Binding-site contacts:
Ligand atom C13 contacts residue PHE105 of chain 1.B at 4.0 Å (hydrophobic).
Ligand atom C13 contacts residue TRP34 of chain 1.B at 3.6 Å (hydrophobic).
Ligand atom C19 contacts residue TRP34 of chain 1.B at 3.7 Å (hydrophobic).
Ligand atom C8 contacts residue LEU36 of chain 1.B at 3.7 Å (hydrophobic).
Ligand atom C17 contacts residue TRP31 of chain 1.B at 3.0 Å (hydrophobic).
Ligand atom C2 contacts residue PHE15 of chain 1.B at 3.4 Å (hydrophobic).
Ligand atom C4 contacts residue PHE116 of chain 1.B at 3.6 Å (hydrophobic).
Ligand atom C19 contacts residue GLN19 of chain 1.B at 3.8 Å.
Ligand atom O18 contacts residue GLN19 of chain 1.B at 3.2 Å (h-bond).
Ligand atom C3 contacts residue TRP50 of chain 1.B at 3.5 Å (hydrophobic).
Ligand atom C23 contacts residue ARG16 of chain 1.B at 3.6 Å.
Ligand atom C11 contacts residue TYR45 of chain 1.B at 3.4 Å (hydrophobic).
Ligand atom C14 contacts residue PHE105 of chain 1.B at 3.6 Å (hydrophobic).
Ligand atom C14 contacts residue TRP34 of chain 1.B at 4.0 Å (hydrophobic).
Ligand atom O21 contacts residue GLN19 of chain 1.B at 3.2 Å (h-bond).
Ligand atom C8 contacts residue THR101 of chain 1.B at 3.5 Å.
Ligand atom C23 contacts residue GLN19 of chain 1.B at 3.7 Å.
Ligand atom C17 contacts residue GLN19 of chain 1.B at 3.7 Å.
Ligand atom C16 contacts residue TRP31 of chain 1.B at 3.4 Å (hydrophobic).
Ligand atom C14 contacts residue LEU36 of chain 1.B at 3.8 Å (hydrophobic).
Ligand atom C13 contacts residue LEU36 of chain 1.B at 4.0 Å (hydrophobic).
Ligand atom C12 contacts residue LEU36 of chain 1.B at 4.0 Å (hydrophobic).
Ligand atom C10 contacts residue VAL49 of chain 1.B at 3.6 Å (hydrophobic).
Ligand atom C16 contacts residue TRP34 of chain 1.B at 3.8 Å (hydrophobic).
Ligand atom C7 contacts residue VAL49 of chain 1.B at 4.0 Å (hydrophobic).
Ligand atom C17 contacts residue TYR45 of chain 1.B at 3.5 Å (hydrophobic).
Ligand atom C16 contacts residue TYR45 of chain 1.B at 3.7 Å (hydrophobic).
Ligand atom C19 contacts residue PHE15 of chain 1.B at 3.9 Å (hydrophobic).
Ligand atom C20 contacts residue GLN19 of chain 1.B at 3.5 Å.
Ligand atom O15 contacts residue TYR45 of chain 1.B at 2.9 Å (h-bond).
Ligand atom C12 contacts residue PHE15 of chain 1.B at 3.9 Å (hydrophobic).
Ligand atom O18 contacts residue PHE15 of chain 1.B at 3.5 Å.
Ligand atom C25 contacts residue ARG16 of chain 1.B at 3.6 Å.
Ligand atom O18 contacts residue TYR45 of chain 1.B at 3.4 Å (h-bond).
Ligand atom C12 contacts residue TYR45 of chain 1.B at 3.7 Å (hydrophobic).
Ligand atom C11 contacts residue PHE15 of chain 1.B at 3.9 Å (hydrophobic).
Ligand atom C3 contacts residue LEU53 of chain 1.B at 3.7 Å (hydrophobic).
Ligand atom C7 contacts residue TRP50 of chain 1.B at 3.6 Å (hydrophobic).
Ligand atom C4 contacts residue LEU112 of chain 1.B at 3.8 Å (hydrophobic).
Ligand atom C11 contacts residue VAL49 of chain 1.B at 3.7 Å (hydrophobic).

Sequence of chain 1.B:
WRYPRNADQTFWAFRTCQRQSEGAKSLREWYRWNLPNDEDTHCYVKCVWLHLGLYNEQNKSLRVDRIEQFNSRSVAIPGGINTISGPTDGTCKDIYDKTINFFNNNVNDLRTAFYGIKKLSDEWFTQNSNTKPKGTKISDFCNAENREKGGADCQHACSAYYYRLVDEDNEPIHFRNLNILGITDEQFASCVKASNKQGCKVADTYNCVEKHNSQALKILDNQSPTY

This protein binds this small molecule.
Small molecule (SMILES): COCCOCCOCCOc1ccc(C(C)(C)CC(C)(C)C)cc1